This small molecule binds to this protein.
Small molecule (SMILES): C[C@@H]1O[C@@H](O[C@H]2[C@H](O)[C@@H](CO)OC[C@@H]2O)[C@@H](O)[C@H](O)[C@@H]1O

Binding-site contacts:
Ligand atom O5 contacts residue ASP388 of chain 2.B at 3.8 Å.
Ligand atom C5 contacts residue ASN405 of chain 2.B at 3.7 Å.
Ligand atom C5 contacts residue THR390 of chain 2.B at 3.9 Å.
Ligand atom C2 contacts residue ASN405 of chain 2.B at 2.4 Å.
Ligand atom C5 contacts residue ASP388 of chain 2.B at 3.9 Å.
Ligand atom O2 contacts residue ASN405 of chain 2.B at 2.8 Å (h-bond).
Ligand atom O5 contacts residue ASN405 of chain 2.B at 2.4 Å (h-bond).
Ligand atom C3 contacts residue ASN405 of chain 2.B at 3.8 Å.
Ligand atom C6 contacts residue ASP388 of chain 2.B at 3.2 Å.
Ligand atom O6 contacts residue THR390 of chain 2.B at 4.5 Å.
Ligand atom C1 contacts residue ASN405 of chain 2.B at 1.5 Å.
Ligand atom C6 contacts residue THR390 of chain 2.B at 3.6 Å.
Ligand atom O6 contacts residue ASP388 of chain 2.B at 3.8 Å.
Ligand atom C4 contacts residue ASN405 of chain 2.B at 4.2 Å.

Sequence of chain 2.B:
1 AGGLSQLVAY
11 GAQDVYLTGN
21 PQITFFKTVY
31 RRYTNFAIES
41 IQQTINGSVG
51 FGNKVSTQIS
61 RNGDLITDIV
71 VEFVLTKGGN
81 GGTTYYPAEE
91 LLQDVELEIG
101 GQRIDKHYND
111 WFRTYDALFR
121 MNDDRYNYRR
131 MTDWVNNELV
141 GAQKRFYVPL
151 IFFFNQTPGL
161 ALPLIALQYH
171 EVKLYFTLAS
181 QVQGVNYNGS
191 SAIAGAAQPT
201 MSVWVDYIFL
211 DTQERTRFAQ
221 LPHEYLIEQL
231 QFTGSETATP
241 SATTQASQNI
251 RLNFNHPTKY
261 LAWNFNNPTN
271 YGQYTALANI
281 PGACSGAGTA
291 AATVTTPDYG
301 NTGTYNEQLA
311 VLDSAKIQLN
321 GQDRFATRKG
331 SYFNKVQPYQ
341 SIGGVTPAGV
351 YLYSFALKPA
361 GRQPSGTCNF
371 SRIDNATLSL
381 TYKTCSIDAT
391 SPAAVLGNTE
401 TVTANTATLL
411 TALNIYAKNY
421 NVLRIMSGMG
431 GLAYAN